Sequence of chain 1.A:
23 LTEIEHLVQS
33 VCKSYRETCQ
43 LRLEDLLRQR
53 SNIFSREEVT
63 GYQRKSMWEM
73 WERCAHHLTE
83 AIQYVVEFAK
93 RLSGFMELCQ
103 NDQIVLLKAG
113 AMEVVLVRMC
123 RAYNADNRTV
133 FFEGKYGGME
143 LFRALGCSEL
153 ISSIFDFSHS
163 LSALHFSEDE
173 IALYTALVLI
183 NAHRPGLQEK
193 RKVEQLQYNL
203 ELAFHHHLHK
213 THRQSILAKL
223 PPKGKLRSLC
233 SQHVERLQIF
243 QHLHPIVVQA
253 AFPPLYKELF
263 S

The small molecule below binds the protein below.
Small molecule (SMILES): CC(C)CCC[C@@H](C)[C@H]1CC[C@H]2[C@@H]3CC=C4C[C@@H](O)CC[C@]4(C)[C@H]3CC[C@]12C

Binding-site contacts:
Ligand atom C15 contacts residue PHE134 of chain 1.A at 4.0 Å (hydrophobic).
Ligand atom C16 contacts residue CYS76 of chain 1.A at 3.8 Å (hydrophobic).
Ligand atom C7 contacts residue HIS79 of chain 1.A at 3.7 Å.
Ligand atom C6 contacts residue ALA83 of chain 1.A at 4.2 Å (hydrophobic).
Ligand atom C4 contacts residue LEU43 of chain 1.A at 4.2 Å (hydrophobic).
Ligand atom O1 contacts residue GLN42 of chain 1.A at 3.0 Å (h-bond).
Ligand atom C2 contacts residue ARG120 of chain 1.A at 3.8 Å.
Ligand atom C1 contacts residue VAL117 of chain 1.A at 3.9 Å (hydrophobic).
Ligand atom C22 contacts residue ILE153 of chain 1.A at 4.1 Å (hydrophobic).
Ligand atom C12 contacts residue MET121 of chain 1.A at 3.8 Å (hydrophobic).
Ligand atom C19 contacts residue PHE133 of chain 1.A at 4.1 Å (hydrophobic).
Ligand atom C5 contacts residue GOL1 of chain 1.D at 3.9 Å.
Ligand atom C24 contacts residue ILE153 of chain 1.A at 4.2 Å (hydrophobic).
Ligand atom C26 contacts residue HIS235 of chain 1.A at 3.7 Å.
Ligand atom C22 contacts residue PHE144 of chain 1.A at 4.1 Å (hydrophobic).
Ligand atom C27 contacts residue PHE242 of chain 1.A at 3.8 Å (hydrophobic).
Ligand atom C27 contacts residue LEU239 of chain 1.A at 3.9 Å (hydrophobic).
Ligand atom C14 contacts residue LEU80 of chain 1.A at 4.0 Å (hydrophobic).
Ligand atom C19 contacts residue ALA124 of chain 1.A at 4.0 Å (hydrophobic).
Ligand atom C8 contacts residue GOL1 of chain 1.D at 4.2 Å.
Ligand atom C7 contacts residue GOL1 of chain 1.D at 3.8 Å.
Ligand atom C24 contacts residue LEU147 of chain 1.A at 3.8 Å (hydrophobic).
Ligand atom C11 contacts residue MET121 of chain 1.A at 3.6 Å (hydrophobic).
Ligand atom C21 contacts residue ILE156 of chain 1.A at 4.2 Å (hydrophobic).
Ligand atom C2 contacts residue MET121 of chain 1.A at 3.7 Å (hydrophobic).
Ligand atom C19 contacts residue VAL132 of chain 1.A at 4.2 Å (hydrophobic).
Ligand atom C6 contacts residue HIS79 of chain 1.A at 4.1 Å.
Ligand atom C27 contacts residue TRP73 of chain 1.A at 4.2 Å (hydrophobic).
Ligand atom C1 contacts residue MET121 of chain 1.A at 3.6 Å (hydrophobic).
Ligand atom C25 contacts residue LEU239 of chain 1.A at 3.8 Å (hydrophobic).
Ligand atom C26 contacts residue LEU152 of chain 1.A at 3.6 Å (hydrophobic).
Ligand atom C3 contacts residue GLN42 of chain 1.A at 3.3 Å.
Ligand atom C4 contacts residue GLN42 of chain 1.A at 3.4 Å.
Ligand atom C6 contacts residue GOL1 of chain 1.D at 3.5 Å.
Ligand atom C2 contacts residue VAL117 of chain 1.A at 4.2 Å (hydrophobic).
Ligand atom C18 contacts residue PHE144 of chain 1.A at 4.0 Å (hydrophobic).
Ligand atom C26 contacts residue LEU239 of chain 1.A at 4.2 Å (hydrophobic).
Ligand atom C18 contacts residue VAL132 of chain 1.A at 4.1 Å (hydrophobic).
Ligand atom C20 contacts residue PHE144 of chain 1.A at 4.1 Å (hydrophobic).
Ligand atom C19 contacts residue GOL1 of chain 1.D at 4.0 Å.